Binding-site contacts:
Ligand atom O6B contacts residue PHE141 of chain 1.A at 4.2 Å.
Ligand atom O3 contacts residue TRP317 of chain 1.A at 3.7 Å.
Ligand atom C1 contacts residue PHE314 of chain 1.A at 4.0 Å (hydrophobic).
Ligand atom C5 contacts residue SER267 of chain 1.A at 3.1 Å.
Ligand atom C3 contacts residue GLU305 of chain 1.A at 3.3 Å.
Ligand atom C1 contacts residue TRP358 of chain 1.A at 4.4 Å (hydrophobic).
Ligand atom O4 contacts residue SER291 of chain 1.A at 4.0 Å.
Ligand atom C1 contacts residue ARG268 of chain 1.A at 3.7 Å.
Ligand atom O4 contacts residue SER267 of chain 1.A at 2.6 Å (h-bond).
Ligand atom C5 contacts residue HIS408 of chain 1.A at 4.3 Å.
Ligand atom O4 contacts residue ARG268 of chain 1.A at 3.6 Å (salt-bridge).
Ligand atom O3 contacts residue ILE310 of chain 1.A at 3.5 Å.
Ligand atom C2 contacts residue TRP358 of chain 1.A at 4.0 Å (hydrophobic).
Ligand atom C4 contacts residue ARG268 of chain 1.A at 4.2 Å.
Ligand atom O3 contacts residue GLU305 of chain 1.A at 2.5 Å (salt-bridge).
Ligand atom C2 contacts residue PHE314 of chain 1.A at 3.6 Å (hydrophobic).
Ligand atom O2 contacts residue TRP358 of chain 1.A at 2.9 Å (h-bond).
Ligand atom O6A contacts residue HIS408 of chain 1.A at 3.6 Å (h-bond).
Ligand atom O4 contacts residue LYS271 of chain 1.A at 3.4 Å (salt-bridge).
Ligand atom C6 contacts residue SER267 of chain 1.A at 2.5 Å.
Ligand atom C3 contacts residue LYS271 of chain 1.A at 4.0 Å.
Ligand atom O6A contacts residue SER267 of chain 1.A at 2.8 Å (h-bond).
Ligand atom O1 contacts residue TRP358 of chain 1.A at 3.6 Å (h-bond).
Ligand atom O6B contacts residue ARG268 of chain 1.A at 2.7 Å (salt-bridge).
Ligand atom C2 contacts residue TRP317 of chain 1.A at 4.0 Å (hydrophobic).
Ligand atom C6 contacts residue HIS408 of chain 1.A at 4.1 Å.
Ligand atom C5 contacts residue ARG268 of chain 1.A at 3.9 Å.
Ligand atom O6B contacts residue SER267 of chain 1.A at 2.8 Å (h-bond).
Ligand atom C4 contacts residue TRP317 of chain 1.A at 4.2 Å (hydrophobic).
Ligand atom O6A contacts residue ARG268 of chain 1.A at 4.0 Å.
Ligand atom O5 contacts residue ARG268 of chain 1.A at 2.9 Å (salt-bridge).
Ligand atom C4 contacts residue SER267 of chain 1.A at 3.4 Å.
Ligand atom O2 contacts residue GLU305 of chain 1.A at 2.6 Å (salt-bridge).
Ligand atom C2 contacts residue GLU305 of chain 1.A at 3.6 Å.
Ligand atom C4 contacts residue LYS271 of chain 1.A at 4.0 Å.
Ligand atom O3 contacts residue LYS271 of chain 1.A at 2.9 Å (salt-bridge).
Ligand atom O2 contacts residue PHE314 of chain 1.A at 3.7 Å.
Ligand atom C3 contacts residue TRP317 of chain 1.A at 4.3 Å (hydrophobic).
Ligand atom C3 contacts residue TRP358 of chain 1.A at 4.3 Å (hydrophobic).
Ligand atom C6 contacts residue ARG268 of chain 1.A at 3.5 Å.

This protein binds this small molecule.
Small molecule (SMILES): O=C(O)[C@H]1O[C@H](O)[C@H](O)[C@@H](O)[C@@H]1O

Sequence of chain 1.A:
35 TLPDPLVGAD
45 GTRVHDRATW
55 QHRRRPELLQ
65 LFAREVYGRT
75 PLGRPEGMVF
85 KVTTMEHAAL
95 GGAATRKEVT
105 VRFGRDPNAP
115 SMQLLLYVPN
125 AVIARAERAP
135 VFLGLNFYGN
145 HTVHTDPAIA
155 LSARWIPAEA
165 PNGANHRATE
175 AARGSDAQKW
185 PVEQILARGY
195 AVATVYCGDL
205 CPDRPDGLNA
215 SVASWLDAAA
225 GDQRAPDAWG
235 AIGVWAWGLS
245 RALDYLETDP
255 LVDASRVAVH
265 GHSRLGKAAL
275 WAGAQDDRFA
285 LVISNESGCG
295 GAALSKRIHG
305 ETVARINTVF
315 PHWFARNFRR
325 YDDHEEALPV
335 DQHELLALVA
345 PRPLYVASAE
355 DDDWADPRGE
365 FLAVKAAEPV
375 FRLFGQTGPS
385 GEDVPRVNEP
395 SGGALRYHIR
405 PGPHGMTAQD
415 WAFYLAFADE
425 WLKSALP